Binding-site contacts:
Ligand atom C2 contacts residue TYR135 of chain 1.D at 4.1 Å (hydrophobic).
Ligand atom O7 contacts residue VAL104 of chain 1.D at 3.6 Å.
Ligand atom C3 contacts residue TYR135 of chain 1.D at 3.9 Å (hydrophobic).
Ligand atom C8 contacts residue LEU137 of chain 1.D at 4.2 Å (hydrophobic).
Ligand atom C8 contacts residue ASP290 of chain 1.D at 3.6 Å.
Ligand atom O5 contacts residue TYR135 of chain 1.D at 4.4 Å.
Ligand atom O7 contacts residue ASN118 of chain 1.D at 3.4 Å (h-bond).
Ligand atom N2 contacts residue TYR135 of chain 1.D at 3.9 Å.
Ligand atom C7 contacts residue VAL104 of chain 1.D at 3.9 Å (hydrophobic).
Ligand atom C3 contacts residue ASN118 of chain 1.D at 3.8 Å.
Ligand atom O3 contacts residue TYR135 of chain 1.D at 4.3 Å.
Ligand atom C2 contacts residue ASN118 of chain 1.D at 2.5 Å.
Ligand atom C8 contacts residue ASN118 of chain 1.D at 4.5 Å.
Ligand atom O6 contacts residue SER120 of chain 1.D at 4.5 Å.
Ligand atom N2 contacts residue ASN118 of chain 1.D at 2.9 Å (h-bond).
Ligand atom O7 contacts residue TYR135 of chain 1.D at 3.7 Å.
Ligand atom C5 contacts residue ASN118 of chain 1.D at 3.7 Å.
Ligand atom O4 contacts residue TYR135 of chain 1.D at 4.4 Å.
Ligand atom C1 contacts residue ASN118 of chain 1.D at 1.4 Å.
Ligand atom O5 contacts residue ASN118 of chain 1.D at 2.4 Å (h-bond).
Ligand atom O7 contacts residue THR105 of chain 1.D at 4.3 Å.
Ligand atom C8 contacts residue VAL104 of chain 1.D at 3.6 Å (hydrophobic).
Ligand atom C1 contacts residue TYR135 of chain 1.D at 3.7 Å (hydrophobic).
Ligand atom C5 contacts residue TYR135 of chain 1.D at 4.4 Å (hydrophobic).
Ligand atom C4 contacts residue ASN118 of chain 1.D at 4.2 Å.
Ligand atom C7 contacts residue ASN118 of chain 1.D at 3.4 Å.

Sequence of chain 1.D:
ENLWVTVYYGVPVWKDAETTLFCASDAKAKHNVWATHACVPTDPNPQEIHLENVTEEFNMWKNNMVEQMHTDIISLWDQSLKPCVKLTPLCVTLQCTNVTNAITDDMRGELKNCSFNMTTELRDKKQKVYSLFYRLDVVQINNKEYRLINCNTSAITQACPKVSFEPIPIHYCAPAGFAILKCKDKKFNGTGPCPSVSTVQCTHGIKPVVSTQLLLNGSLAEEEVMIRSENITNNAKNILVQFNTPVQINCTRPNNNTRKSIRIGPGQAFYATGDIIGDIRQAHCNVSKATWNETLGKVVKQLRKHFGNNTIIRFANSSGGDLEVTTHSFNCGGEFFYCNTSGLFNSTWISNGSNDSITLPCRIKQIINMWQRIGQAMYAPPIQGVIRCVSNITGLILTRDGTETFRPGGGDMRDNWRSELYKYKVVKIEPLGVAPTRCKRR

This protein binds this small molecule.
Small molecule (SMILES): CC(=O)N[C@H]1[C@H](O[C@H]2[C@H](O)[C@@H](NC(C)=O)CO[C@@H]2CO)O[C@H](CO)[C@@H](O[C@@H]2O[C@H](CO)[C@@H](O)[C@H](O)[C@@H]2O)[C@@H]1O